Sequence of chain 1.A:
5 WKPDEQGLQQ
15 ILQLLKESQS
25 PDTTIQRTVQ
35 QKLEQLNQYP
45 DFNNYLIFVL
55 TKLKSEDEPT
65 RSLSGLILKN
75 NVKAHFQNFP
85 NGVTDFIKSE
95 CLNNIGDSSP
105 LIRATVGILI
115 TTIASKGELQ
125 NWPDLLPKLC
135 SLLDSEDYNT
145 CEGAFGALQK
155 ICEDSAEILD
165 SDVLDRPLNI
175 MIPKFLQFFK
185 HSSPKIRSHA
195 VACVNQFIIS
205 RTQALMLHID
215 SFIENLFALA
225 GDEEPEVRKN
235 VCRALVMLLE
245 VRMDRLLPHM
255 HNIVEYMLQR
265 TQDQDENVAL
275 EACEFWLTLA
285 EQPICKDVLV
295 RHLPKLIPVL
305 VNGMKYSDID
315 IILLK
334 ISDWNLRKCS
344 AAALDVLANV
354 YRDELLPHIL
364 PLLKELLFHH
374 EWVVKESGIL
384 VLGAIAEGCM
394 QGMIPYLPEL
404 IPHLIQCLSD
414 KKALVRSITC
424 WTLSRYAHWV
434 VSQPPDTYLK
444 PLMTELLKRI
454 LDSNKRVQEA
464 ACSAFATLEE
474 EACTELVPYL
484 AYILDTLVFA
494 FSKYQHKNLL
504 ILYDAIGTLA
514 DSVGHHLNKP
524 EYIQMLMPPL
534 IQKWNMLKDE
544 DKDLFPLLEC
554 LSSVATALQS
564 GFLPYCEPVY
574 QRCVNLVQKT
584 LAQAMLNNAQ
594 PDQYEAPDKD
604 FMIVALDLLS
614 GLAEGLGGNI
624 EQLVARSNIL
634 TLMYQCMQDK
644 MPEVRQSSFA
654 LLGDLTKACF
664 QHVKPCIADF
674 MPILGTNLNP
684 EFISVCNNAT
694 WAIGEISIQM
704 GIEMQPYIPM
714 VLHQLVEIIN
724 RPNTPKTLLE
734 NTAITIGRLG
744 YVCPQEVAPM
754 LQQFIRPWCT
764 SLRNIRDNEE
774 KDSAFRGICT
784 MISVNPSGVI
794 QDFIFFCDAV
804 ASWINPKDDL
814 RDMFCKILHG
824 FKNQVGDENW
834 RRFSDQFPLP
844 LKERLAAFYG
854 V

A protein and the small-molecule ligand that binds it are described below.
Small molecule (SMILES): NC(N)=NCCC[C@H](NC(=O)CNC(=O)[C@@H](N)CCCN=C(N)N)C(=O)N[C@@H](Cc1ccc(O)cc1)C(=O)N[C@@H](CCCN=C(N)N)C(=O)N[C@@H](CO)C(=O)N1CCC[C@H]1C(=O)N[C@@H](Cc1ccc(O)cc1)C(=O)O

Binding-site contacts:
Ligand atom CD contacts residue ALA463 of chain 1.A at 4.0 Å (hydrophobic).
Ligand atom O contacts residue ILE504 of chain 1.A at 3.5 Å.
Ligand atom CE2 contacts residue ALA344 of chain 1.A at 3.9 Å (hydrophobic).
Ligand atom CG contacts residue ILE421 of chain 1.A at 3.7 Å (hydrophobic).
Ligand atom CB contacts residue LYS341 of chain 1.A at 3.6 Å.
Ligand atom CZ contacts residue THR470 of chain 1.A at 3.4 Å.
Ligand atom OH contacts residue ALA387 of chain 1.A at 3.5 Å.
Ligand atom CD2 contacts residue ALA344 of chain 1.A at 3.4 Å (hydrophobic).
Ligand atom CG contacts residue GLU462 of chain 1.A at 3.6 Å.
Ligand atom CZ contacts residue ASP603 of chain 1.A at 3.9 Å.
Ligand atom CB contacts residue ILE421 of chain 1.A at 3.9 Å (hydrophobic).
Ligand atom CD1 contacts residue ALA345 of chain 1.A at 3.8 Å (hydrophobic).
Ligand atom OG contacts residue TRP424 of chain 1.A at 4.1 Å.
Ligand atom CG contacts residue ALA345 of chain 1.A at 4.1 Å (hydrophobic).
Ligand atom CE1 contacts residue THR470 of chain 1.A at 3.4 Å.
Ligand atom O contacts residue LYS341 of chain 1.A at 3.5 Å.
Ligand atom OH contacts residue ASP348 of chain 1.A at 2.8 Å (salt-bridge).
Ligand atom NH1 contacts residue ASP603 of chain 1.A at 4.1 Å.
Ligand atom CG contacts residue ALA344 of chain 1.A at 3.8 Å (hydrophobic).
Ligand atom CD contacts residue TRP424 of chain 1.A at 3.5 Å (hydrophobic).
Ligand atom N contacts residue SER466 of chain 1.A at 3.2 Å (h-bond).
Ligand atom NH1 contacts residue TRP424 of chain 1.A at 3.2 Å.
Ligand atom CA contacts residue SER466 of chain 1.A at 4.1 Å.
Ligand atom CZ contacts residue ASP348 of chain 1.A at 3.9 Å.
Ligand atom O contacts residue TRP424 of chain 1.A at 4.0 Å.
Ligand atom CG contacts residue LEU383 of chain 1.A at 3.9 Å (hydrophobic).
Ligand atom CE1 contacts residue ASP348 of chain 1.A at 4.0 Å.
Ligand atom CZ contacts residue TRP424 of chain 1.A at 3.9 Å (hydrophobic).
Ligand atom NH2 contacts residue ASP603 of chain 1.A at 4.0 Å.
Ligand atom CB contacts residue SER466 of chain 1.A at 3.6 Å.
Ligand atom CE1 contacts residue ALA345 of chain 1.A at 4.0 Å (hydrophobic).
Ligand atom OH contacts residue THR470 of chain 1.A at 3.0 Å (h-bond).
Ligand atom CA contacts residue SER466 of chain 1.A at 4.0 Å.
Ligand atom NH2 contacts residue ARG459 of chain 1.A at 3.2 Å (salt-bridge).
Ligand atom OH contacts residue TRP424 of chain 1.A at 3.6 Å.
Ligand atom CA contacts residue LYS341 of chain 1.A at 3.9 Å.
Ligand atom CA contacts residue ARG459 of chain 1.A at 4.0 Å.
Ligand atom CE2 contacts residue TRP424 of chain 1.A at 3.5 Å (hydrophobic).
Ligand atom CE2 contacts residue LEU383 of chain 1.A at 4.1 Å (hydrophobic).
Ligand atom CG contacts residue TRP424 of chain 1.A at 3.7 Å (hydrophobic).